A protein and the small-molecule ligand that binds it are described below.
Small molecule (SMILES): Nc1nc2ccc(OC(F)(F)F)cc2s1

Sequence of chain 1.D:
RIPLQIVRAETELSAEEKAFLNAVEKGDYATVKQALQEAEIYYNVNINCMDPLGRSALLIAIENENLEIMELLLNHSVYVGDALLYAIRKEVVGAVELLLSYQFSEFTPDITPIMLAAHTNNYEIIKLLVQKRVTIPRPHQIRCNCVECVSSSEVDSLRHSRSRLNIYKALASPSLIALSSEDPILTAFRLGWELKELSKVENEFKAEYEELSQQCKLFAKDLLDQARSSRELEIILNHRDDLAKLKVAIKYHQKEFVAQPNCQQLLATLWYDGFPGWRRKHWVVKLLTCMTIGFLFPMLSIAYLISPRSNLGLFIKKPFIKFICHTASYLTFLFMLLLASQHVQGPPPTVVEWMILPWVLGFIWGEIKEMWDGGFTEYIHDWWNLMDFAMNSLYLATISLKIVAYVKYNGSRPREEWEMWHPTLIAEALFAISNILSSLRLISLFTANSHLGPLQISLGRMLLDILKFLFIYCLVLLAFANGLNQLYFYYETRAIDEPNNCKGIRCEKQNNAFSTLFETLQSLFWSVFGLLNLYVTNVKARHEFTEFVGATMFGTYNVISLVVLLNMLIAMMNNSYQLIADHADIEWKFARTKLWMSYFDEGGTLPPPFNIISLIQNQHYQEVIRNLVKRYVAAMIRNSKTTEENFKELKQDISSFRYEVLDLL

Binding-site contacts:
Ligand atom C5 contacts residue TYR374 of chain 1.D at 3.2 Å (hydrophobic).
Ligand atom S1 contacts residue TYR374 of chain 1.D at 3.8 Å.
Ligand atom S1 contacts residue ASP439 of chain 1.D at 3.9 Å.
Ligand atom F2 contacts residue TYR374 of chain 1.D at 3.2 Å.
Ligand atom C4 contacts residue ASP439 of chain 1.D at 4.5 Å.
Ligand atom C8 contacts residue ASP439 of chain 1.D at 3.3 Å.
Ligand atom F3 contacts residue ARG492 of chain 1.D at 3.8 Å.
Ligand atom N2 contacts residue ASP439 of chain 1.D at 3.2 Å.
Ligand atom F2 contacts residue LEU493 of chain 1.D at 3.7 Å.
Ligand atom O1 contacts residue TYR374 of chain 1.D at 3.8 Å.
Ligand atom F3 contacts residue LEU496 of chain 1.D at 3.2 Å.
Ligand atom C7 contacts residue LEU493 of chain 1.D at 4.1 Å (hydrophobic).
Ligand atom S1 contacts residue PHE414 of chain 1.D at 4.3 Å.
Ligand atom N1 contacts residue ARG492 of chain 1.D at 3.9 Å.
Ligand atom C3 contacts residue ASP439 of chain 1.D at 4.0 Å.
Ligand atom S1 contacts residue MET442 of chain 1.D at 4.2 Å.
Ligand atom C4 contacts residue ARG492 of chain 1.D at 4.1 Å.
Ligand atom C5 contacts residue ARG492 of chain 1.D at 4.0 Å.
Ligand atom C7 contacts residue LEU496 of chain 1.D at 3.8 Å (hydrophobic).
Ligand atom F2 contacts residue ARG492 of chain 1.D at 3.5 Å.
Ligand atom C6 contacts residue TYR374 of chain 1.D at 4.2 Å (hydrophobic).
Ligand atom C1 contacts residue ARG492 of chain 1.D at 4.5 Å.
Ligand atom F2 contacts residue SER495 of chain 1.D at 4.4 Å.
Ligand atom F1 contacts residue LEU496 of chain 1.D at 3.0 Å.
Ligand atom C4 contacts residue TYR374 of chain 1.D at 3.8 Å (hydrophobic).
Ligand atom N1 contacts residue GLU418 of chain 1.D at 4.0 Å.
Ligand atom C2 contacts residue ARG492 of chain 1.D at 3.8 Å.
Ligand atom N2 contacts residue PHE414 of chain 1.D at 4.4 Å.
Ligand atom S1 contacts residue ARG492 of chain 1.D at 4.2 Å.
Ligand atom N2 contacts residue GLU418 of chain 1.D at 4.0 Å.
Ligand atom C7 contacts residue TYR374 of chain 1.D at 3.9 Å (hydrophobic).
Ligand atom C7 contacts residue ARG492 of chain 1.D at 4.3 Å.
Ligand atom F1 contacts residue LEU493 of chain 1.D at 3.2 Å.
Ligand atom F3 contacts residue SER495 of chain 1.D at 3.3 Å.
Ligand atom C7 contacts residue SER495 of chain 1.D at 4.4 Å.
Ligand atom F1 contacts residue TYR374 of chain 1.D at 3.8 Å.
Ligand atom C3 contacts residue ARG492 of chain 1.D at 3.7 Å.
Ligand atom N2 contacts residue ASN443 of chain 1.D at 3.9 Å.
Ligand atom N1 contacts residue CA1 of chain 1.CA at 4.0 Å.
Ligand atom N1 contacts residue ASP439 of chain 1.D at 3.0 Å (salt-bridge).